Sequence of chain 1.C:
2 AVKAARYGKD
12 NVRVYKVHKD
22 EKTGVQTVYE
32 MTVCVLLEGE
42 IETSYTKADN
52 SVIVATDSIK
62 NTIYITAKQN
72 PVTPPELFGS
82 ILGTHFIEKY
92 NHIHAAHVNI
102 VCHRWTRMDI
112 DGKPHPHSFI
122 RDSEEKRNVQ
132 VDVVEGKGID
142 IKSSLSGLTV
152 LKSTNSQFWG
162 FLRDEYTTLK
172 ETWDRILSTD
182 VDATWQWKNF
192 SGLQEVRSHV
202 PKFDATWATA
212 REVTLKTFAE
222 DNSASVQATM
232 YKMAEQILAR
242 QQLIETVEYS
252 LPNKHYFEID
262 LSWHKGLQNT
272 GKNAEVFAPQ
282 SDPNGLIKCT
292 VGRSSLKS

Sequence of chain 1.D:
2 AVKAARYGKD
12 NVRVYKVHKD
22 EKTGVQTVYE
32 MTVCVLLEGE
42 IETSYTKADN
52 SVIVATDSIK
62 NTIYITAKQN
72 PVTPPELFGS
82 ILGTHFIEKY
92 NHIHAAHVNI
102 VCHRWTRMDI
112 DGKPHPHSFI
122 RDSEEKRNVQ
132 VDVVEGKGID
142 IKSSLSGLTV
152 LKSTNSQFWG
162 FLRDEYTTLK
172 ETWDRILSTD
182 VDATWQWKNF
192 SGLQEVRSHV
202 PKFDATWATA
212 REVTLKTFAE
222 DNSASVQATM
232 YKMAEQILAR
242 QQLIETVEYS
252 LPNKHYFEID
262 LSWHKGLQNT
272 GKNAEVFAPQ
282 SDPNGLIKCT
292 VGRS

A small-molecule ligand and the protein it binds are described below.
Small molecule (SMILES): Nc1nc2[nH]cnc2c(=O)[nH]1

Binding-site contacts:
Ligand atom N7 contacts residue THR57 of chain 1.D at 2.9 Å (h-bond).
Ligand atom N2 contacts residue ARG176 of chain 1.C at 3.0 Å (salt-bridge).
Ligand atom C8 contacts residue LEU170 of chain 1.C at 4.3 Å (hydrophobic).
Ligand atom N2 contacts residue VAL227 of chain 1.C at 3.4 Å (h-bond).
Ligand atom N2 contacts residue SER226 of chain 1.C at 4.2 Å.
Ligand atom O6 contacts residue THR57 of chain 1.D at 4.0 Å.
Ligand atom C4 contacts residue ARG176 of chain 1.C at 4.0 Å.
Ligand atom N9 contacts residue THR57 of chain 1.D at 3.9 Å.
Ligand atom C4 contacts residue THR57 of chain 1.D at 4.3 Å.
Ligand atom C2 contacts residue PHE159 of chain 1.C at 3.8 Å (hydrophobic).
Ligand atom C2 contacts residue VAL227 of chain 1.C at 4.5 Å (hydrophobic).
Ligand atom N9 contacts residue PHE159 of chain 1.C at 3.6 Å.
Ligand atom N1 contacts residue GLN228 of chain 1.C at 3.7 Å.
Ligand atom N9 contacts residue ARG176 of chain 1.C at 3.9 Å.
Ligand atom N3 contacts residue PHE159 of chain 1.C at 4.0 Å.
Ligand atom C6 contacts residue THR57 of chain 1.D at 4.2 Å.
Ligand atom O6 contacts residue TYR8 of chain 1.D at 3.9 Å.
Ligand atom C6 contacts residue GLN228 of chain 1.C at 4.1 Å.
Ligand atom C2 contacts residue ARG176 of chain 1.C at 3.6 Å.
Ligand atom N1 contacts residue PHE159 of chain 1.C at 3.7 Å.
Ligand atom C5 contacts residue THR57 of chain 1.D at 3.8 Å.
Ligand atom C8 contacts residue ALA56 of chain 1.D at 4.1 Å (hydrophobic).
Ligand atom N3 contacts residue ASN254 of chain 1.C at 4.0 Å.
Ligand atom C5 contacts residue PHE159 of chain 1.C at 3.4 Å (hydrophobic).
Ligand atom C6 contacts residue PHE159 of chain 1.C at 3.6 Å (hydrophobic).
Ligand atom C4 contacts residue ASN254 of chain 1.C at 4.4 Å.
Ligand atom N7 contacts residue ASP58 of chain 1.D at 4.2 Å.
Ligand atom O6 contacts residue PHE159 of chain 1.C at 4.1 Å.
Ligand atom O6 contacts residue GLN228 of chain 1.C at 3.4 Å (h-bond).
Ligand atom N7 contacts residue ALA56 of chain 1.D at 3.7 Å.
Ligand atom N3 contacts residue ARG176 of chain 1.C at 3.2 Å (salt-bridge).
Ligand atom O6 contacts residue ILE54 of chain 1.D at 3.5 Å.
Ligand atom N2 contacts residue GLN228 of chain 1.C at 4.2 Å.
Ligand atom C4 contacts residue PHE159 of chain 1.C at 3.5 Å (hydrophobic).
Ligand atom C8 contacts residue ASP58 of chain 1.D at 4.0 Å.
Ligand atom C8 contacts residue PHE159 of chain 1.C at 3.7 Å (hydrophobic).
Ligand atom N2 contacts residue PHE159 of chain 1.C at 4.2 Å.
Ligand atom C6 contacts residue ILE54 of chain 1.D at 4.3 Å (hydrophobic).
Ligand atom N7 contacts residue PHE159 of chain 1.C at 3.8 Å.
Ligand atom C8 contacts residue THR57 of chain 1.D at 3.0 Å.